Binding-site contacts:
Ligand atom C41 contacts residue PHE49 of chain 1.I at 3.8 Å (hydrophobic).
Ligand atom C42 contacts residue LEU48 of chain 1.I at 3.7 Å (hydrophobic).
Ligand atom C36 contacts residue SER52 of chain 1.I at 3.7 Å.
Ligand atom N3 contacts residue ILE28 of chain 1.J at 4.0 Å.
Ligand atom C4 contacts residue ILE28 of chain 1.J at 4.0 Å (hydrophobic).
Ligand atom C41 contacts residue LEU48 of chain 1.I at 3.9 Å (hydrophobic).
Ligand atom C23 contacts residue TYR82 of chain 1.I at 3.9 Å (hydrophobic).
Ligand atom C36 contacts residue GLU26 of chain 1.J at 3.6 Å.
Ligand atom C25 contacts residue LEU114 of chain 1.J at 3.8 Å (hydrophobic).
Ligand atom O32 contacts residue TRP90 of chain 1.J at 3.5 Å.
Ligand atom C35 contacts residue SER52 of chain 1.I at 3.4 Å.
Ligand atom C37 contacts residue SER52 of chain 1.I at 3.5 Å.
Ligand atom C38 contacts residue GLU26 of chain 1.J at 3.8 Å.
Ligand atom N34 contacts residue GLU26 of chain 1.J at 3.2 Å (salt-bridge).
Ligand atom C37 contacts residue GLU26 of chain 1.J at 3.4 Å.
Ligand atom C27 contacts residue LEU48 of chain 1.I at 3.8 Å (hydrophobic).
Ligand atom C38 contacts residue PHE49 of chain 1.I at 4.0 Å (hydrophobic).
Ligand atom C39 contacts residue PHE49 of chain 1.I at 3.8 Å (hydrophobic).
Ligand atom C24 contacts residue TYR82 of chain 1.I at 3.6 Å (hydrophobic).
Ligand atom C23 contacts residue TRP90 of chain 1.J at 3.8 Å (hydrophobic).
Ligand atom C11 contacts residue TYR82 of chain 1.I at 3.5 Å (hydrophobic).
Ligand atom BR1 contacts residue ILE19 of chain 1.J at 3.6 Å.
Ligand atom C10 contacts residue GLN51 of chain 1.I at 3.6 Å.
Ligand atom C20 contacts residue TRP90 of chain 1.J at 3.3 Å (hydrophobic).
Ligand atom O32 contacts residue TYR82 of chain 1.I at 3.2 Å (h-bond).
Ligand atom BR1 contacts residue PHE49 of chain 1.I at 3.8 Å.
Ligand atom C10 contacts residue TYR82 of chain 1.I at 3.9 Å (hydrophobic).
Ligand atom C25 contacts residue THR79 of chain 1.I at 3.9 Å.
Ligand atom C21 contacts residue TRP90 of chain 1.J at 3.9 Å (hydrophobic).
Ligand atom C18 contacts residue ILE28 of chain 1.J at 4.0 Å (hydrophobic).
Ligand atom C28 contacts residue LEU48 of chain 1.I at 3.7 Å (hydrophobic).
Ligand atom C37 contacts residue ARG22 of chain 1.J at 3.8 Å.
Ligand atom C41 contacts residue LEU23 of chain 1.J at 3.9 Å (hydrophobic).
Ligand atom BR1 contacts residue LEU23 of chain 1.J at 3.9 Å.
Ligand atom C11 contacts residue GLN51 of chain 1.I at 3.0 Å.
Ligand atom C29 contacts residue ILE28 of chain 1.J at 3.8 Å (hydrophobic).
Ligand atom C10 contacts residue LEU48 of chain 1.I at 3.8 Å (hydrophobic).
Ligand atom C35 contacts residue GLU26 of chain 1.J at 3.6 Å.
Ligand atom C38 contacts residue ARG22 of chain 1.J at 3.8 Å.
Ligand atom BR1 contacts residue ARG22 of chain 1.J at 3.5 Å.

The protein below binds the small molecule below.
Small molecule (SMILES): CC[C@H](C)[C@H]1C(=O)N(Cc2cccc3ccccc23)C[C@@H]2N(C(=O)NCc3ccc(Br)cc3)CCC(=O)N12

Sequence of chain 1.J:
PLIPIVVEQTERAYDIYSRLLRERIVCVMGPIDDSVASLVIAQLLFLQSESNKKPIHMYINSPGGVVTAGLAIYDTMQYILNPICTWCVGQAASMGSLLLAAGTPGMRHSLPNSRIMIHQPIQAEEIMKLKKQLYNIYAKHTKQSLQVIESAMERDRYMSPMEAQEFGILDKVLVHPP

Sequence of chain 1.I:
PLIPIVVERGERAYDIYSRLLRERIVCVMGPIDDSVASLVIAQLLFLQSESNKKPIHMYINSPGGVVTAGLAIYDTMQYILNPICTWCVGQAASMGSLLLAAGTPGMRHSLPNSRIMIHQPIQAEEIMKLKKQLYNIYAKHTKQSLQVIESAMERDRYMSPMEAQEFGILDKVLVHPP